Sequence of chain 1.G:
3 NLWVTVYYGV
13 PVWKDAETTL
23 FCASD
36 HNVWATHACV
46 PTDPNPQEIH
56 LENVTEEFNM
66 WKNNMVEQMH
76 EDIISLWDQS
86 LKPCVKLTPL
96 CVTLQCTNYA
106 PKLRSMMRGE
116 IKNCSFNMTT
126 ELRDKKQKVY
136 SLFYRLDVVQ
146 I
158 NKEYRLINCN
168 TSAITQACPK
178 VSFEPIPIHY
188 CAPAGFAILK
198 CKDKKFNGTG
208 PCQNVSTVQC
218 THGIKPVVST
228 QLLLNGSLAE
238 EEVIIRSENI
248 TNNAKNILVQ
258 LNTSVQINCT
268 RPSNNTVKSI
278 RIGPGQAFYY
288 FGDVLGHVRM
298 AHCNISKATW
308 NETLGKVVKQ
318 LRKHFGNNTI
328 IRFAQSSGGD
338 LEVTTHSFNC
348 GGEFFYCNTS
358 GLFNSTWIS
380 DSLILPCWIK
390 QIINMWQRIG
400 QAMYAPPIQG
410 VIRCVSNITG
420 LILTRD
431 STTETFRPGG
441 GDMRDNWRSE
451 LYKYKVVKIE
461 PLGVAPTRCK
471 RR

The protein below binds the small molecule below.
Small molecule (SMILES): CC(=O)N[C@@H]1[C@@H](O)[C@H](O)[C@@H](CO)O[C@H]1O

Binding-site contacts:
Ligand atom N2 contacts residue ASN271 of chain 1.G at 2.9 Å (h-bond).
Ligand atom O5 contacts residue LEU292 of chain 1.G at 3.4 Å.
Ligand atom O5 contacts residue ASN271 of chain 1.G at 2.4 Å (h-bond).
Ligand atom C2 contacts residue ASN271 of chain 1.G at 2.5 Å.
Ligand atom C5 contacts residue ASN271 of chain 1.G at 3.7 Å.
Ligand atom C7 contacts residue ASN271 of chain 1.G at 3.2 Å.
Ligand atom C4 contacts residue ASN271 of chain 1.G at 4.2 Å.
Ligand atom C8 contacts residue VAL410 of chain 1.G at 3.6 Å (hydrophobic).
Ligand atom C1 contacts residue LEU292 of chain 1.G at 4.3 Å (hydrophobic).
Ligand atom C7 contacts residue VAL410 of chain 1.G at 4.2 Å (hydrophobic).
Ligand atom O7 contacts residue ASN271 of chain 1.G at 3.1 Å (h-bond).
Ligand atom C1 contacts residue ASN271 of chain 1.G at 1.4 Å.
Ligand atom C6 contacts residue LEU292 of chain 1.G at 3.7 Å (hydrophobic).
Ligand atom C3 contacts residue ASN271 of chain 1.G at 3.8 Å.
Ligand atom C8 contacts residue ASN271 of chain 1.G at 4.3 Å.
Ligand atom C5 contacts residue LEU292 of chain 1.G at 4.1 Å (hydrophobic).